Sequence of chain 1.A:
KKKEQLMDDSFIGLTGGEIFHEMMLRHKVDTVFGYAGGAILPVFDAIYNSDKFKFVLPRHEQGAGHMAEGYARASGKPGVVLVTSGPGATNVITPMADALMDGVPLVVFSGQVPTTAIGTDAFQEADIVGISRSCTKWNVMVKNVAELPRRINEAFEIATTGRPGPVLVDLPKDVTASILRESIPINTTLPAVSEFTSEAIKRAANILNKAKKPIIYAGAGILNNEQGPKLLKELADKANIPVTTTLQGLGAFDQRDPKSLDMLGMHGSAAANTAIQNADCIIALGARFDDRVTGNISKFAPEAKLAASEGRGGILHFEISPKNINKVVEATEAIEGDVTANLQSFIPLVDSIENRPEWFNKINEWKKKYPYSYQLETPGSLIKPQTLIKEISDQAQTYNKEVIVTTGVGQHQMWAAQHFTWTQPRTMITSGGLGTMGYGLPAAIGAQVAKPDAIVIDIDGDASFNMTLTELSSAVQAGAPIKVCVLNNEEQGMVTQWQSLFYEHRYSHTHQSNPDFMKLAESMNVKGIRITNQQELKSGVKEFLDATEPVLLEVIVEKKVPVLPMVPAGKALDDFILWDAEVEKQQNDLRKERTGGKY

Sequence of chain 4.A:
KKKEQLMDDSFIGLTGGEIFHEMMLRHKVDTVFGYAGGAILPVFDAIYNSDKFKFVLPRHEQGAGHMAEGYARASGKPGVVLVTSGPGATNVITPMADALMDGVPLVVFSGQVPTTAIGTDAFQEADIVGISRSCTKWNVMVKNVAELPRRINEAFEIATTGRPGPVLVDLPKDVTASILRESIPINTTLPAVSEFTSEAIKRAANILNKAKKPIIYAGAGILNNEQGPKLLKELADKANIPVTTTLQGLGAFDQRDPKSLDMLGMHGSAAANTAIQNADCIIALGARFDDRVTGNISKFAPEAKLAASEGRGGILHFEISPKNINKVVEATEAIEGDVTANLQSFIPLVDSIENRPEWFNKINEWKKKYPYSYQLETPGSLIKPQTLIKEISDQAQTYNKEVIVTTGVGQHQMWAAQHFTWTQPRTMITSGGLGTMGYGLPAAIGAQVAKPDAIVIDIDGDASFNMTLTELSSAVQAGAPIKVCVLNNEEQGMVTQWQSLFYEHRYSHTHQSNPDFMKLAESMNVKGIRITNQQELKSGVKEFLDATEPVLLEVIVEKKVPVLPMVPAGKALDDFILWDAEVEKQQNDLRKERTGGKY

The small molecule below binds the protein below.
Small molecule (SMILES): C/C(NCc1cnc(C)nc1N)=C(/S)CCO[P](=O)([O-])O[P](=O)([O-])O

Binding-site contacts:
Ligand atom C7 contacts residue VAL492 of chain 1.A at 3.2 Å (hydrophobic).
Ligand atom C5' contacts residue MET520 of chain 1.A at 3.5 Å (hydrophobic).
Ligand atom C4 contacts residue MET520 of chain 1.A at 3.3 Å (hydrophobic).
Ligand atom CM2 contacts residue GLU134 of chain 4.A at 3.4 Å.
Ligand atom O1A contacts residue GLU574 of chain 1.A at 3.1 Å (salt-bridge).
Ligand atom N4' contacts residue GLY518 of chain 1.A at 2.9 Å (h-bond).
Ligand atom N3 contacts residue CO21 of chain 1.G at 2.7 Å (h-bond).
Ligand atom S1 contacts residue CO21 of chain 1.G at 3.0 Å (h-bond).
Ligand atom N3' contacts residue MET520 of chain 1.A at 3.3 Å (h-bond).
Ligand atom CM4 contacts residue MET520 of chain 1.A at 3.5 Å (hydrophobic).
Ligand atom PB contacts residue MG1 of chain 1.C at 3.4 Å.
Ligand atom N4' contacts residue CO21 of chain 1.G at 2.4 Å (h-bond).
Ligand atom O1A contacts residue ASP545 of chain 1.A at 2.8 Å (salt-bridge).
Ligand atom O1A contacts residue ALA546 of chain 1.A at 3.0 Å (h-bond).
Ligand atom O3B contacts residue MG1 of chain 1.C at 2.2 Å.
Ligand atom O1B contacts residue MET577 of chain 1.A at 2.9 Å (h-bond).
Ligand atom O3B contacts residue ASN572 of chain 1.A at 3.1 Å (h-bond).
Ligand atom O3B contacts residue GLY576 of chain 1.A at 2.8 Å (h-bond).
Ligand atom O3B contacts residue GLU574 of chain 1.A at 3.1 Å (salt-bridge).
Ligand atom O1B contacts residue GLY576 of chain 1.A at 3.3 Å (h-bond).
Ligand atom N4' contacts residue GLN197 of chain 4.A at 3.1 Å (h-bond).
Ligand atom C4 contacts residue VAL578 of chain 1.A at 3.5 Å (hydrophobic).
Ligand atom O2A contacts residue GLY544 of chain 1.A at 3.5 Å.
Ligand atom CM2 contacts residue ASN164 of chain 4.A at 3.4 Å.
Ligand atom O1A contacts residue MG1 of chain 1.C at 2.1 Å.
Ligand atom O2B contacts residue HIS495 of chain 1.A at 3.0 Å (h-bond).
Ligand atom PA contacts residue MG1 of chain 1.C at 3.3 Å.
Ligand atom N1' contacts residue GLU134 of chain 4.A at 2.6 Å (salt-bridge).
Ligand atom C4' contacts residue MET520 of chain 1.A at 3.5 Å (hydrophobic).
Ligand atom O7 contacts residue GLN575 of chain 1.A at 3.4 Å.
Ligand atom O1B contacts residue GLN494 of chain 1.A at 2.7 Å (h-bond).
Ligand atom CM4 contacts residue ALA109 of chain 4.A at 3.3 Å (hydrophobic).
Ligand atom C7' contacts residue CO21 of chain 1.G at 3.3 Å.
Ligand atom O1B contacts residue GLY493 of chain 1.A at 3.5 Å.
Ligand atom O3A contacts residue HIS495 of chain 1.A at 3.1 Å (h-bond).
Ligand atom C6 contacts residue GLN575 of chain 1.A at 3.5 Å.
Ligand atom N3' contacts residue PRO160 of chain 4.A at 3.5 Å.
Ligand atom O2A contacts residue SER547 of chain 1.A at 2.7 Å (h-bond).
Ligand atom C6' contacts residue GLU134 of chain 4.A at 3.3 Å.
Ligand atom O2B contacts residue GLN494 of chain 1.A at 3.3 Å (h-bond).